Sequence of chain 36.A:
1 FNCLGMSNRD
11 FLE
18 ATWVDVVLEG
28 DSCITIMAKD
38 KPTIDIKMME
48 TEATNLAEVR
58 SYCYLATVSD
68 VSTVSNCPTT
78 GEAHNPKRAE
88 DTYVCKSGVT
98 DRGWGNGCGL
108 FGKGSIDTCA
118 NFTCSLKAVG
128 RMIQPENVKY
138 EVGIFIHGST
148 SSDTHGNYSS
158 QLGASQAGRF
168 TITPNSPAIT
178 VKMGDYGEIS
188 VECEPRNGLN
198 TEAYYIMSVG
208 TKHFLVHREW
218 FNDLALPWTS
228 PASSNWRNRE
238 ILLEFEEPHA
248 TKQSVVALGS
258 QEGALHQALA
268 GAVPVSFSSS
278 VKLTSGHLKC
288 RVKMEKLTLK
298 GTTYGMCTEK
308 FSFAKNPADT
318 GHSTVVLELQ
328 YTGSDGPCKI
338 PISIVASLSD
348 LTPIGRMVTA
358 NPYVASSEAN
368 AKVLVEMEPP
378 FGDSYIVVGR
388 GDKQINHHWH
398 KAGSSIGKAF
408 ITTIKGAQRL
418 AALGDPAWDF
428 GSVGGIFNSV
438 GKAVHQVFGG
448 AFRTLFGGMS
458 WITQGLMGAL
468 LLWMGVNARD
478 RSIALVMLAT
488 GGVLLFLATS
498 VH

This small molecule binds to this protein.
Small molecule (SMILES): CC(=O)N[C@@H]1[C@@H](O)[C@H](O)[C@@H](CO)O[C@H]1O

Binding-site contacts:
Ligand atom C2 contacts residue ASN154 of chain 36.A at 2.5 Å.
Ligand atom C5 contacts residue SER156 of chain 36.A at 3.9 Å.
Ligand atom O7 contacts residue ASN154 of chain 36.A at 3.6 Å.
Ligand atom C1 contacts residue ASN154 of chain 36.A at 1.4 Å.
Ligand atom N2 contacts residue ASN154 of chain 36.A at 3.0 Å (h-bond).
Ligand atom C4 contacts residue ASN154 of chain 36.A at 4.2 Å.
Ligand atom C3 contacts residue ASN154 of chain 36.A at 3.9 Å.
Ligand atom C1 contacts residue SER156 of chain 36.A at 3.3 Å.
Ligand atom O5 contacts residue ASN154 of chain 36.A at 2.4 Å (h-bond).
Ligand atom N2 contacts residue SER156 of chain 36.A at 4.2 Å.
Ligand atom C5 contacts residue ASN154 of chain 36.A at 3.6 Å.
Ligand atom C8 contacts residue ASN154 of chain 36.A at 3.9 Å.
Ligand atom O5 contacts residue SER156 of chain 36.A at 3.9 Å.
Ligand atom C2 contacts residue SER156 of chain 36.A at 4.3 Å.
Ligand atom C7 contacts residue ASN154 of chain 36.A at 3.4 Å.